The small molecule below binds the protein below.
Small molecule (SMILES): CC(=O)N[C@@H]1[C@@H](O)[C@H](O)[C@@H](CO)O[C@H]1O

Binding-site contacts:
Ligand atom O7 contacts residue ASN220 of chain 1.A at 3.7 Å.
Ligand atom C2 contacts residue THR222 of chain 1.A at 3.9 Å.
Ligand atom C6 contacts residue ASN262 of chain 1.A at 4.3 Å.
Ligand atom N2 contacts residue ASN220 of chain 1.A at 2.9 Å (h-bond).
Ligand atom C4 contacts residue ASN220 of chain 1.A at 4.2 Å.
Ligand atom O6 contacts residue LEU263 of chain 1.A at 3.0 Å (h-bond).
Ligand atom C6 contacts residue LEU263 of chain 1.A at 3.9 Å (hydrophobic).
Ligand atom O5 contacts residue ASN220 of chain 1.A at 2.3 Å (h-bond).
Ligand atom N2 contacts residue THR222 of chain 1.A at 4.1 Å.
Ligand atom C1 contacts residue ASN220 of chain 1.A at 1.4 Å.
Ligand atom O6 contacts residue ASN262 of chain 1.A at 3.8 Å.
Ligand atom C6 contacts residue SER260 of chain 1.A at 3.6 Å.
Ligand atom C2 contacts residue ASN220 of chain 1.A at 2.5 Å.
Ligand atom C3 contacts residue ASN220 of chain 1.A at 3.8 Å.
Ligand atom C7 contacts residue ASN220 of chain 1.A at 3.5 Å.
Ligand atom C5 contacts residue ASN220 of chain 1.A at 3.7 Å.
Ligand atom C6 contacts residue GLU261 of chain 1.A at 4.3 Å.
Ligand atom O5 contacts residue SER260 of chain 1.A at 4.3 Å.

Sequence of chain 1.A:
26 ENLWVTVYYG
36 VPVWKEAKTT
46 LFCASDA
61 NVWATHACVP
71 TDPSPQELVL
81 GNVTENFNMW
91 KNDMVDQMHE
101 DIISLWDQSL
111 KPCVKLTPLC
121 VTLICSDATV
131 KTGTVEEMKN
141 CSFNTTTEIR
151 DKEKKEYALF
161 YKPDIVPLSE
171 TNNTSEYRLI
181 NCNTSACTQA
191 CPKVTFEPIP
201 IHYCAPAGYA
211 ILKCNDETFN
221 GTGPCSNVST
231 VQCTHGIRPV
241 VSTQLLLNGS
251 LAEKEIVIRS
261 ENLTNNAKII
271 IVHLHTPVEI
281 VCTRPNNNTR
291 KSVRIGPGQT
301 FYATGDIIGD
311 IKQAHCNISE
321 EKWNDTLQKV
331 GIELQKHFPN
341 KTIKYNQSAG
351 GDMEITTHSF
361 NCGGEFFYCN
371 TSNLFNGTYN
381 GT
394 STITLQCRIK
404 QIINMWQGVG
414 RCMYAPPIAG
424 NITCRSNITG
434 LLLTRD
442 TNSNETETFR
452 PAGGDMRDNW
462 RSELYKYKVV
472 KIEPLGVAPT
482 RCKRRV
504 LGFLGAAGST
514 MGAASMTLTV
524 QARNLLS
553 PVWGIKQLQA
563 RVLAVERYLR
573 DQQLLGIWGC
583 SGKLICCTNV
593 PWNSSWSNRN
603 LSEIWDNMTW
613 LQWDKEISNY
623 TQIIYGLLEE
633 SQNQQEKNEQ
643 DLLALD